Sequence of chain 1.F:
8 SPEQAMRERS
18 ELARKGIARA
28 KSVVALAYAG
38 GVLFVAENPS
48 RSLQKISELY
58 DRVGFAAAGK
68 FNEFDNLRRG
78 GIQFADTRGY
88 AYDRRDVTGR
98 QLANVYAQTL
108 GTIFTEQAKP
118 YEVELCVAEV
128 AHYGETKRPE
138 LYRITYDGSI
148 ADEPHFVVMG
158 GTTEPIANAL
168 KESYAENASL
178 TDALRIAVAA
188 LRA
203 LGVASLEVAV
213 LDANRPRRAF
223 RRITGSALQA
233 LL

Sequence of chain 1.E:
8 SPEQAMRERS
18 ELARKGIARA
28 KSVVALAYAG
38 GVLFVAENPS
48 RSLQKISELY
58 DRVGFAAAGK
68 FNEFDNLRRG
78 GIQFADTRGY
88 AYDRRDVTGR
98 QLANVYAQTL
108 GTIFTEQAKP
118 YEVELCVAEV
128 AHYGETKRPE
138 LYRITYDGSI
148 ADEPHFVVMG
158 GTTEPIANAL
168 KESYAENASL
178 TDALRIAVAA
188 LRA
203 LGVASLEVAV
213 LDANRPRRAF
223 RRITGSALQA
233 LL

Binding-site contacts:
Ligand atom OXT contacts residue GLY66 of chain 1.F at 3.5 Å (h-bond).
Ligand atom O contacts residue GLY66 of chain 1.F at 1.5 Å (h-bond).
Ligand atom CD2 contacts residue ASN45 of chain 1.F at 4.1 Å.
Ligand atom CB contacts residue GLY66 of chain 1.F at 4.1 Å.
Ligand atom CD1 contacts residue PHE68 of chain 1.F at 4.1 Å (hydrophobic).
Ligand atom CG contacts residue LEU50 of chain 1.F at 3.9 Å (hydrophobic).
Ligand atom C contacts residue GLY66 of chain 1.F at 2.6 Å.
Ligand atom CG contacts residue ARG26 of chain 1.F at 4.0 Å.
Ligand atom O contacts residue LYS52 of chain 1.F at 3.6 Å.
Ligand atom CA contacts residue LYS52 of chain 1.F at 2.6 Å.
Ligand atom CB contacts residue LYS52 of chain 1.F at 2.6 Å.
Ligand atom C contacts residue SER146 of chain 1.E at 3.2 Å.
Ligand atom CA contacts residue SER146 of chain 1.E at 3.0 Å.
Ligand atom OXT contacts residue ALA65 of chain 1.F at 3.8 Å.
Ligand atom O contacts residue LYS67 of chain 1.F at 3.7 Å.
Ligand atom CD2 contacts residue LYS52 of chain 1.F at 3.6 Å.
Ligand atom CB contacts residue SER146 of chain 1.E at 4.1 Å.
Ligand atom N contacts residue SER146 of chain 1.E at 3.4 Å (h-bond).
Ligand atom O contacts residue SER146 of chain 1.E at 3.8 Å.
Ligand atom O contacts residue ALA27 of chain 1.F at 3.7 Å.
Ligand atom CG contacts residue LYS52 of chain 1.F at 3.6 Å.
Ligand atom CB contacts residue ARG26 of chain 1.F at 4.0 Å.
Ligand atom C contacts residue LYS52 of chain 1.F at 2.5 Å.
Ligand atom CE2 contacts residue ARG26 of chain 1.F at 2.8 Å.
Ligand atom CD1 contacts residue LYS52 of chain 1.F at 4.1 Å.
Ligand atom CA contacts residue ASP144 of chain 1.E at 4.0 Å.
Ligand atom N contacts residue SER146 of chain 1.E at 3.4 Å (h-bond).
Ligand atom N contacts residue LYS52 of chain 1.F at 4.0 Å.
Ligand atom CZ contacts residue ARG26 of chain 1.F at 2.7 Å.
Ligand atom OXT contacts residue LYS52 of chain 1.F at 1.9 Å (salt-bridge).
Ligand atom CD contacts residue LEU50 of chain 1.F at 3.3 Å (hydrophobic).
Ligand atom N contacts residue ASP144 of chain 1.E at 3.5 Å (salt-bridge).
Ligand atom CE1 contacts residue ARG26 of chain 1.F at 3.8 Å.
Ligand atom CA contacts residue GLY66 of chain 1.F at 3.3 Å.
Ligand atom O contacts residue ALA65 of chain 1.F at 3.8 Å.
Ligand atom NE2 contacts residue LEU50 of chain 1.F at 2.0 Å.
Ligand atom OH contacts residue ARG26 of chain 1.F at 2.2 Å (salt-bridge).
Ligand atom CD2 contacts residue ARG26 of chain 1.F at 3.1 Å.
Ligand atom CD1 contacts residue LEU50 of chain 1.F at 3.9 Å (hydrophobic).
Ligand atom N contacts residue GLY66 of chain 1.F at 3.0 Å (h-bond).

The protein below binds the small molecule below.
Small molecule (SMILES): CC(C)C[C@H](NC(=O)[C@H](Cc1ccc(O)cc1)NC(=O)[C@H](CCC(N)=O)NC(=O)CN)C(=O)O